A protein and the small-molecule ligand that binds it are described below.
Small molecule (SMILES): COC(=O)c1cccc(NS(C)(=O)=O)c1

Binding-site contacts:
Ligand atom C6 contacts residue GLY111 of chain 1.A at 3.9 Å.
Ligand atom S contacts residue GLY111 of chain 1.A at 4.0 Å.
Ligand atom C7 contacts residue CYS140 of chain 1.A at 4.1 Å (hydrophobic).
Ligand atom O2 contacts residue TYR200 of chain 1.A at 3.9 Å.
Ligand atom C8 contacts residue PHE143 of chain 1.A at 3.5 Å (hydrophobic).
Ligand atom O contacts residue ASP110 of chain 1.A at 4.2 Å.
Ligand atom O1 contacts residue SER139 of chain 1.A at 2.7 Å (h-bond).
Ligand atom C5 contacts residue SER203 of chain 1.A at 4.0 Å.
Ligand atom O contacts residue GLY111 of chain 1.A at 3.8 Å.
Ligand atom C contacts residue DMS1 of chain 1.C at 3.4 Å.
Ligand atom C contacts residue CYS140 of chain 1.A at 3.4 Å (hydrophobic).
Ligand atom C contacts residue ASP110 of chain 1.A at 3.9 Å.
Ligand atom O2 contacts residue TYR112 of chain 1.A at 4.2 Å.
Ligand atom O3 contacts residue TYR200 of chain 1.A at 3.6 Å.
Ligand atom C7 contacts residue GLY111 of chain 1.A at 3.7 Å.
Ligand atom C2 contacts residue CYS140 of chain 1.A at 4.0 Å (hydrophobic).
Ligand atom C8 contacts residue ILE144 of chain 1.A at 4.2 Å (hydrophobic).
Ligand atom C1 contacts residue DMS1 of chain 1.C at 3.8 Å.
Ligand atom C4 contacts residue PHE143 of chain 1.A at 3.6 Å (hydrophobic).
Ligand atom C2 contacts residue DMS1 of chain 1.C at 4.1 Å.
Ligand atom O2 contacts residue PHE107 of chain 1.A at 3.7 Å.
Ligand atom O3 contacts residue PHE143 of chain 1.A at 3.5 Å.
Ligand atom C4 contacts residue THR204 of chain 1.A at 4.2 Å.
Ligand atom C7 contacts residue DMS1 of chain 1.C at 3.9 Å.
Ligand atom C contacts residue SER139 of chain 1.A at 4.2 Å.
Ligand atom C contacts residue ASP137 of chain 1.A at 4.1 Å.
Ligand atom S contacts residue PHE143 of chain 1.A at 4.2 Å.
Ligand atom N contacts residue GLY111 of chain 1.A at 3.0 Å (h-bond).
Ligand atom O2 contacts residue ALA113 of chain 1.A at 3.6 Å.
Ligand atom C1 contacts residue SER139 of chain 1.A at 3.7 Å.
Ligand atom O1 contacts residue CYS140 of chain 1.A at 4.0 Å.
Ligand atom O1 contacts residue ASP137 of chain 1.A at 4.3 Å.
Ligand atom O contacts residue DMS1 of chain 1.C at 3.1 Å (h-bond).
Ligand atom O3 contacts residue SER203 of chain 1.A at 3.7 Å.
Ligand atom O2 contacts residue GLY111 of chain 1.A at 3.6 Å (h-bond).
Ligand atom C3 contacts residue SER139 of chain 1.A at 4.1 Å.
Ligand atom C1 contacts residue CYS140 of chain 1.A at 3.5 Å (hydrophobic).
Ligand atom C5 contacts residue PHE143 of chain 1.A at 3.6 Å (hydrophobic).
Ligand atom O contacts residue CYS140 of chain 1.A at 3.0 Å (h-bond).
Ligand atom C8 contacts residue PHE107 of chain 1.A at 3.6 Å (hydrophobic).

Sequence of chain 1.A:
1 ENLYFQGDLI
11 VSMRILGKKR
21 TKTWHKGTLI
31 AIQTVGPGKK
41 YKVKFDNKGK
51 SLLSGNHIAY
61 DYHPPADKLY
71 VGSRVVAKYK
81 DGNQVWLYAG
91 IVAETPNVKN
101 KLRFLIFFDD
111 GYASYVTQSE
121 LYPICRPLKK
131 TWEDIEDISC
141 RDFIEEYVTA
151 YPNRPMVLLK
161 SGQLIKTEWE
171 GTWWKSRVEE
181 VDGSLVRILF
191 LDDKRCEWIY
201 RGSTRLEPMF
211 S